Sequence of chain 1.C:
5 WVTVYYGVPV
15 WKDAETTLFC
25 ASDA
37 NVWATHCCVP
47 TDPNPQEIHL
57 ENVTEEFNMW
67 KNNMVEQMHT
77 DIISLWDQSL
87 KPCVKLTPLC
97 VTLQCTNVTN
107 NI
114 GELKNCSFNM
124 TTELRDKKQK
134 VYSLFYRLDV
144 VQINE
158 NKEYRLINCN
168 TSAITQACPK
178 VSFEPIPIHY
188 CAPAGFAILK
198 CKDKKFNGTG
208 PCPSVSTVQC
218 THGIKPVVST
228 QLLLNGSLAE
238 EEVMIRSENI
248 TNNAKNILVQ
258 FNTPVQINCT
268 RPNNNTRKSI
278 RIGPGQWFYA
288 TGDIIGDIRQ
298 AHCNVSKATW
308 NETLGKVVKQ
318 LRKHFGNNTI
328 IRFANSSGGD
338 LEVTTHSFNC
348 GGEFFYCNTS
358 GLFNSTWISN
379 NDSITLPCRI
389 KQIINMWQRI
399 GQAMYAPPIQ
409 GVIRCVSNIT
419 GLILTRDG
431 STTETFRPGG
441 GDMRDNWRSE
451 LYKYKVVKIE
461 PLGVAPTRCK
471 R

Binding-site contacts:
Ligand atom C8 contacts residue SER415 of chain 1.C at 3.9 Å.
Ligand atom C3 contacts residue ASN232 of chain 1.C at 3.6 Å.
Ligand atom C2 contacts residue SER415 of chain 1.C at 3.8 Å.
Ligand atom C8 contacts residue CYS347 of chain 1.C at 4.1 Å (hydrophobic).
Ligand atom C6 contacts residue GLU181 of chain 1.C at 3.9 Å.
Ligand atom C7 contacts residue ASN346 of chain 1.C at 4.3 Å.
Ligand atom C8 contacts residue ASN346 of chain 1.C at 3.9 Å.
Ligand atom N2 contacts residue SER415 of chain 1.C at 3.0 Å (h-bond).
Ligand atom O3 contacts residue CYS347 of chain 1.C at 3.5 Å (h-bond).
Ligand atom C8 contacts residue PHE345 of chain 1.C at 3.9 Å (hydrophobic).
Ligand atom O5 contacts residue GLU181 of chain 1.C at 4.5 Å.
Ligand atom O5 contacts residue VAL414 of chain 1.C at 4.5 Å.
Ligand atom C8 contacts residue LEU231 of chain 1.C at 4.5 Å (hydrophobic).
Ligand atom C5 contacts residue ASN232 of chain 1.C at 3.7 Å.
Ligand atom O4 contacts residue VAL414 of chain 1.C at 4.1 Å.
Ligand atom C1 contacts residue LEU231 of chain 1.C at 4.4 Å (hydrophobic).
Ligand atom O7 contacts residue VAL414 of chain 1.C at 3.0 Å (h-bond).
Ligand atom O6 contacts residue LYS222 of chain 1.C at 4.0 Å.
Ligand atom N2 contacts residue ASN232 of chain 1.C at 2.8 Å (h-bond).
Ligand atom C2 contacts residue ASN232 of chain 1.C at 2.3 Å.
Ligand atom C8 contacts residue VAL414 of chain 1.C at 3.8 Å (hydrophobic).
Ligand atom O7 contacts residue ASN346 of chain 1.C at 3.8 Å.
Ligand atom O7 contacts residue ASN232 of chain 1.C at 4.2 Å.
Ligand atom C5 contacts residue VAL414 of chain 1.C at 3.8 Å (hydrophobic).
Ligand atom C5 contacts residue GLU181 of chain 1.C at 4.0 Å.
Ligand atom C1 contacts residue VAL414 of chain 1.C at 4.3 Å (hydrophobic).
Ligand atom C4 contacts residue ASN232 of chain 1.C at 4.2 Å.
Ligand atom C1 contacts residue ASN232 of chain 1.C at 1.4 Å.
Ligand atom C4 contacts residue VAL414 of chain 1.C at 4.2 Å (hydrophobic).
Ligand atom O7 contacts residue PRO182 of chain 1.C at 4.2 Å.
Ligand atom O5 contacts residue LYS222 of chain 1.C at 4.3 Å.
Ligand atom O7 contacts residue ARG412 of chain 1.C at 4.1 Å.
Ligand atom O7 contacts residue CYS413 of chain 1.C at 3.7 Å.
Ligand atom C1 contacts residue SER415 of chain 1.C at 3.7 Å.
Ligand atom C7 contacts residue VAL414 of chain 1.C at 3.9 Å (hydrophobic).
Ligand atom O5 contacts residue ASN232 of chain 1.C at 2.4 Å (h-bond).
Ligand atom C7 contacts residue ASN232 of chain 1.C at 3.8 Å.
Ligand atom C7 contacts residue SER415 of chain 1.C at 3.9 Å.
Ligand atom C3 contacts residue VAL414 of chain 1.C at 4.0 Å (hydrophobic).
Ligand atom C3 contacts residue SER415 of chain 1.C at 4.0 Å.

The protein below binds the small molecule below.
Small molecule (SMILES): CC(=O)N[C@H]1[C@H](O[C@H]2[C@H](O)[C@@H](NC(C)=O)CO[C@@H]2CO)O[C@H](CO)[C@@H](O[C@@H]2O[C@H](CO[C@H]3O[C@H](CO)[C@@H](O)[C@H](O)[C@@H]3O)[C@@H](O)[C@H](O[C@H]3O[C@H](CO)[C@@H](O)[C@H](O)[C@@H]3O)[C@@H]2O)[C@@H]1O